A small-molecule ligand and the protein it binds are described below.
Small molecule (SMILES): CC(=O)N[C@@H]1[C@@H](O)[C@H](O)[C@@H](CO)O[C@H]1O

Sequence of chain 1.A:
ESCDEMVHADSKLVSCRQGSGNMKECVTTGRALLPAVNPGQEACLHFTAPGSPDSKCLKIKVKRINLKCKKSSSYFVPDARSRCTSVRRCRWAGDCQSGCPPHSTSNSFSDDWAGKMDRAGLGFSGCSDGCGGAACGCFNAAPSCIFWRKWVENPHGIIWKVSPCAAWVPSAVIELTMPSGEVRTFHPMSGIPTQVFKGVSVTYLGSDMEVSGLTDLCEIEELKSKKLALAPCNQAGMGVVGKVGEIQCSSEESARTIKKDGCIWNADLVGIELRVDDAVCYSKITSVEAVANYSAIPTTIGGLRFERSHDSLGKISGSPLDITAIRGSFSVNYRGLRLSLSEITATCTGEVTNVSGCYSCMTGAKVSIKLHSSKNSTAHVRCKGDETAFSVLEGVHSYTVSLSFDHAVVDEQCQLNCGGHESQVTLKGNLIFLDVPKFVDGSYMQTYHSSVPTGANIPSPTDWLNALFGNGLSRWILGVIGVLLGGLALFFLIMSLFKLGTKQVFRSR

Binding-site contacts:
Ligand atom O7 contacts residue LYS243 of chain 1.A at 4.1 Å.
Ligand atom C5 contacts residue ASN293 of chain 1.A at 3.7 Å.
Ligand atom C2 contacts residue ASN293 of chain 1.A at 2.5 Å.
Ligand atom C8 contacts residue ALA292 of chain 1.A at 4.2 Å (hydrophobic).
Ligand atom C4 contacts residue ASN293 of chain 1.A at 4.2 Å.
Ligand atom C3 contacts residue ASN293 of chain 1.A at 3.8 Å.
Ligand atom O7 contacts residue ASN293 of chain 1.A at 4.5 Å.
Ligand atom C8 contacts residue ASN293 of chain 1.A at 3.9 Å.
Ligand atom N2 contacts residue ASN293 of chain 1.A at 2.9 Å (h-bond).
Ligand atom C1 contacts residue ASN293 of chain 1.A at 1.4 Å.
Ligand atom C7 contacts residue ASN293 of chain 1.A at 3.6 Å.
Ligand atom O5 contacts residue ASN293 of chain 1.A at 2.4 Å (h-bond).